Sequence of chain 1.C:
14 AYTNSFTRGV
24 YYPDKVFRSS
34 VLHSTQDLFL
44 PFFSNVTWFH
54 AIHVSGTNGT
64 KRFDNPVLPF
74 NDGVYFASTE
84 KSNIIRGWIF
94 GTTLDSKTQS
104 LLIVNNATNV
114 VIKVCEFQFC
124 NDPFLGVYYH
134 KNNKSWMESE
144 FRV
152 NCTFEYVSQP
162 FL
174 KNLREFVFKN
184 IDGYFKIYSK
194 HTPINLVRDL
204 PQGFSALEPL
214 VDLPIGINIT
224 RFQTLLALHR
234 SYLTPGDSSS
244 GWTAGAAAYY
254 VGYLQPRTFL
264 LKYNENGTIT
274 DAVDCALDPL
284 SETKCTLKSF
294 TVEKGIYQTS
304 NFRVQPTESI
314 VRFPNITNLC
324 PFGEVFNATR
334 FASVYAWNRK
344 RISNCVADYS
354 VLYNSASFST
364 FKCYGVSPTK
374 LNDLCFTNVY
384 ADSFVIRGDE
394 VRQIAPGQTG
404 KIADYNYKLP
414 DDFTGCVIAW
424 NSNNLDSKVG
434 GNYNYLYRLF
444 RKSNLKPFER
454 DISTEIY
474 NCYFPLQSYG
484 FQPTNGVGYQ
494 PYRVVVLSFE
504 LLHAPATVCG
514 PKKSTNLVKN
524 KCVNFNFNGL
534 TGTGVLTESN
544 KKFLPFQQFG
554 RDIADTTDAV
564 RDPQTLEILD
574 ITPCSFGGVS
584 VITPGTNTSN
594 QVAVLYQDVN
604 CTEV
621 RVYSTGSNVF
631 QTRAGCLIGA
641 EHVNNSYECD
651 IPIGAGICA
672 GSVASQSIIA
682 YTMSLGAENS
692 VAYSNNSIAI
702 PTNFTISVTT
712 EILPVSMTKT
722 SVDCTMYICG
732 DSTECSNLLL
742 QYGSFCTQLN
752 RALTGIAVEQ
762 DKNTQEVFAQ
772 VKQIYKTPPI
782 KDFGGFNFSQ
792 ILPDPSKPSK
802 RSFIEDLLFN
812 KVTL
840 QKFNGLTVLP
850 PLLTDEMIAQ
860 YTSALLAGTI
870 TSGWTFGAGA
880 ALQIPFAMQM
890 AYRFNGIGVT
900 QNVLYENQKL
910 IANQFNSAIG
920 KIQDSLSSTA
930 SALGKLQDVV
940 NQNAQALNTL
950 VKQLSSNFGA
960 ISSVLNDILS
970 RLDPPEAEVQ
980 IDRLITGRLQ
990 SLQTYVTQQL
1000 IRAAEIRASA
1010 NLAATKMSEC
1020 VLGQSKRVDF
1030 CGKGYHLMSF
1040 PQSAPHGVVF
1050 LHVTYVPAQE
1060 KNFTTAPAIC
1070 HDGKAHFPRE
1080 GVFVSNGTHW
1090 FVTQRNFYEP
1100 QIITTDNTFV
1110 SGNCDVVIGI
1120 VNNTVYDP

This protein binds this small molecule.
Small molecule (SMILES): CC(=O)N[C@H]1[C@H](O[C@H]2[C@H](O)[C@@H](NC(C)=O)CO[C@@H]2CO)O[C@H](CO)[C@@H](O)[C@@H]1O

Binding-site contacts:
Ligand atom N2 contacts residue GLN882 of chain 1.A at 4.0 Å.
Ligand atom C8 contacts residue GLN882 of chain 1.A at 4.2 Å.
Ligand atom O4 contacts residue ALA693 of chain 1.C at 3.9 Å.
Ligand atom N2 contacts residue ASN1061 of chain 1.C at 2.8 Å (h-bond).
Ligand atom O5 contacts residue ASN1061 of chain 1.C at 2.4 Å (h-bond).
Ligand atom C7 contacts residue ALA693 of chain 1.C at 4.2 Å (hydrophobic).
Ligand atom C7 contacts residue GLN882 of chain 1.A at 4.5 Å.
Ligand atom C8 contacts residue ALA700 of chain 1.C at 4.1 Å (hydrophobic).
Ligand atom C4 contacts residue ASN1061 of chain 1.C at 4.3 Å.
Ligand atom N2 contacts residue ALA693 of chain 1.C at 3.5 Å.
Ligand atom C8 contacts residue ILE699 of chain 1.C at 4.3 Å (hydrophobic).
Ligand atom C3 contacts residue ASN1061 of chain 1.C at 3.8 Å.
Ligand atom C7 contacts residue ASN1061 of chain 1.C at 3.1 Å.
Ligand atom C8 contacts residue LYS1060 of chain 1.C at 3.3 Å.
Ligand atom O7 contacts residue ALA693 of chain 1.C at 4.1 Å.
Ligand atom C2 contacts residue ASN1061 of chain 1.C at 2.5 Å.
Ligand atom C7 contacts residue LYS1060 of chain 1.C at 3.6 Å.
Ligand atom C1 contacts residue ASN1061 of chain 1.C at 1.4 Å.
Ligand atom O7 contacts residue ASN1061 of chain 1.C at 2.7 Å (h-bond).
Ligand atom C2 contacts residue ALA693 of chain 1.C at 4.2 Å (hydrophobic).
Ligand atom O7 contacts residue LYS1060 of chain 1.C at 3.3 Å.
Ligand atom C8 contacts residue ASN1061 of chain 1.C at 3.5 Å.
Ligand atom C8 contacts residue GLU1059 of chain 1.C at 3.6 Å.
Ligand atom C5 contacts residue ASN1061 of chain 1.C at 3.7 Å.

Sequence of chain 1.A:
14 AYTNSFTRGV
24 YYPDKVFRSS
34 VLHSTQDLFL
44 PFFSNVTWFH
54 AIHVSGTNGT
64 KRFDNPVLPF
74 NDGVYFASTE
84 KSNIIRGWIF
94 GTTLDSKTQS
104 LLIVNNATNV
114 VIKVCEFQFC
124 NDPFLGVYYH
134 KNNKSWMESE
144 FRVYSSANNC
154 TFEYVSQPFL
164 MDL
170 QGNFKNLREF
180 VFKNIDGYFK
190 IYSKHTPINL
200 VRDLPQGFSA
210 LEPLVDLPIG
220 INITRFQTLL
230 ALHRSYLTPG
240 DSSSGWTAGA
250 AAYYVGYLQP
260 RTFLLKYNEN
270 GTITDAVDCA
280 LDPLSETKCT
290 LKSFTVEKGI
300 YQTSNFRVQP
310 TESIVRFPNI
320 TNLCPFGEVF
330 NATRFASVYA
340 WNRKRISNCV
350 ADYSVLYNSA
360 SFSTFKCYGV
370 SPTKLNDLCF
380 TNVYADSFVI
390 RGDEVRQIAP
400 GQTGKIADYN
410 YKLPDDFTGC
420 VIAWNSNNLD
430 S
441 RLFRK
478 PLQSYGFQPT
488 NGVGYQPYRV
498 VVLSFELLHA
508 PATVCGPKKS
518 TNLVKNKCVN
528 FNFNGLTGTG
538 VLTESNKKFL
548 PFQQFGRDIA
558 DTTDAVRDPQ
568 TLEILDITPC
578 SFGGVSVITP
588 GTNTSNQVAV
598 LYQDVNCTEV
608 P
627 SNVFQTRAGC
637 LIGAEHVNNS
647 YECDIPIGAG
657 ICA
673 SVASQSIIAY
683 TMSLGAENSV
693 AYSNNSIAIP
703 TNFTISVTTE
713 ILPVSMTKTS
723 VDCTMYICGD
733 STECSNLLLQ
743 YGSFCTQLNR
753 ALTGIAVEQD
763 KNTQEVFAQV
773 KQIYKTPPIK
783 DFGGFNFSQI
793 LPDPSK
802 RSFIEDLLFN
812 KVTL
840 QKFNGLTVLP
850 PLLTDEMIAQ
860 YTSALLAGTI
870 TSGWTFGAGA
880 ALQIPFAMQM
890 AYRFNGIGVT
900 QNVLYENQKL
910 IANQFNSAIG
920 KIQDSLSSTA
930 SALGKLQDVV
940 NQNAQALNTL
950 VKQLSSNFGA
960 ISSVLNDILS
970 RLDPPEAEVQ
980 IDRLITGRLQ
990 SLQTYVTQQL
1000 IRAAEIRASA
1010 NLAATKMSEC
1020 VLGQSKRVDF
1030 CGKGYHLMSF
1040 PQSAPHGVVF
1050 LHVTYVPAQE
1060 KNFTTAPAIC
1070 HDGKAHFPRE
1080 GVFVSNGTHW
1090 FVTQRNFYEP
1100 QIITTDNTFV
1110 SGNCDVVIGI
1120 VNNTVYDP